Sequence of chain 1.B:
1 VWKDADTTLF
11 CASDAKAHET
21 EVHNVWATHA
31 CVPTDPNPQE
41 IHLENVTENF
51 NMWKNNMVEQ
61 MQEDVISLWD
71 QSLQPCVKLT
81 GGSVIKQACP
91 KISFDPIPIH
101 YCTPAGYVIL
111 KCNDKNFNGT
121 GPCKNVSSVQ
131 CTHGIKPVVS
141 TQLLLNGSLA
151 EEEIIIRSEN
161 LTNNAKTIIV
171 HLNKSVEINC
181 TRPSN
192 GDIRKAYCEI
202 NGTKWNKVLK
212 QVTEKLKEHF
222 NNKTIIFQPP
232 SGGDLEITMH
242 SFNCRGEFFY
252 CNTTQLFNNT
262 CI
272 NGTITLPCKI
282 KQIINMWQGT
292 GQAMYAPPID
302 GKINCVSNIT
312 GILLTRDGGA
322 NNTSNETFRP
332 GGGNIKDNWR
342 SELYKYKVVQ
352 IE

The protein below binds the small molecule below.
Small molecule (SMILES): CC(=O)N[C@@H]1[C@@H](O)[C@H](O)[C@@H](CO)O[C@H]1O

Binding-site contacts:
Ligand atom C1 contacts residue LYS205 of chain 1.B at 4.2 Å.
Ligand atom C3 contacts residue ASN202 of chain 1.B at 3.8 Å.
Ligand atom O7 contacts residue ASN202 of chain 1.B at 3.2 Å (h-bond).
Ligand atom C5 contacts residue ASN202 of chain 1.B at 3.6 Å.
Ligand atom C2 contacts residue ASN202 of chain 1.B at 2.4 Å.
Ligand atom C4 contacts residue ASN202 of chain 1.B at 4.2 Å.
Ligand atom C1 contacts residue THR204 of chain 1.B at 4.2 Å.
Ligand atom C6 contacts residue LYS205 of chain 1.B at 3.5 Å.
Ligand atom O5 contacts residue THR204 of chain 1.B at 3.7 Å.
Ligand atom C5 contacts residue LYS205 of chain 1.B at 3.9 Å.
Ligand atom C5 contacts residue THR204 of chain 1.B at 3.6 Å.
Ligand atom C6 contacts residue THR204 of chain 1.B at 3.2 Å.
Ligand atom O6 contacts residue THR204 of chain 1.B at 3.3 Å.
Ligand atom O5 contacts residue ASN202 of chain 1.B at 2.4 Å (h-bond).
Ligand atom C2 contacts residue LYS205 of chain 1.B at 4.3 Å.
Ligand atom C1 contacts residue ASN202 of chain 1.B at 1.4 Å.
Ligand atom N2 contacts residue ASN202 of chain 1.B at 2.9 Å (h-bond).
Ligand atom O5 contacts residue LYS205 of chain 1.B at 3.2 Å.
Ligand atom C4 contacts residue LYS205 of chain 1.B at 4.0 Å.
Ligand atom C7 contacts residue ASN202 of chain 1.B at 3.0 Å.
Ligand atom C8 contacts residue ASN202 of chain 1.B at 3.8 Å.